The small molecule below binds the protein below.
Small molecule (SMILES): C[C@@H]1CC[C@@]2(OC1)O[C@H]1C[C@H]3[C@@H]4CC=C5C[C@@H](OCCC(CO)CO)CC[C@]5(C)[C@H]4CC[C@]3(C)[C@H]1[C@@H]2C

Binding-site contacts:
Ligand atom C78 contacts residue SER288 of chain 1.A at 4.1 Å.
Ligand atom C08 contacts residue DU01 of chain 1.N at 4.3 Å.
Ligand atom C06 contacts residue DU01 of chain 1.N at 4.2 Å.
Ligand atom C04 contacts residue DU01 of chain 1.N at 4.4 Å.
Ligand atom C01 contacts residue SER288 of chain 1.A at 3.0 Å.
Ligand atom C81 contacts residue SER288 of chain 1.A at 3.6 Å.
Ligand atom C07 contacts residue PHE41 of chain 1.G at 4.4 Å (hydrophobic).
Ligand atom O52 contacts residue DU01 of chain 1.N at 3.5 Å.
Ligand atom C14 contacts residue PHE41 of chain 1.G at 3.6 Å (hydrophobic).
Ligand atom C76 contacts residue VAL316 of chain 1.A at 3.3 Å (hydrophobic).
Ligand atom C22 contacts residue DU01 of chain 1.N at 3.9 Å.
Ligand atom C80 contacts residue LYS289 of chain 1.A at 3.7 Å.
Ligand atom C79 contacts residue DU01 of chain 1.N at 4.0 Å.
Ligand atom C15 contacts residue PHE41 of chain 1.G at 4.0 Å (hydrophobic).
Ligand atom C08 contacts residue ASP287 of chain 1.A at 4.2 Å.
Ligand atom C80 contacts residue DU01 of chain 1.N at 4.4 Å.
Ligand atom C02 contacts residue SER288 of chain 1.A at 3.9 Å.
Ligand atom C17 contacts residue ARG37 of chain 1.G at 4.3 Å.
Ligand atom C81 contacts residue DU01 of chain 1.N at 3.9 Å.
Ligand atom C11 contacts residue DU01 of chain 1.N at 4.2 Å.
Ligand atom C78 contacts residue ARG37 of chain 1.G at 3.4 Å.
Ligand atom C81 contacts residue GLY290 of chain 1.A at 3.3 Å.
Ligand atom C08 contacts residue PHE41 of chain 1.G at 4.4 Å (hydrophobic).
Ligand atom C75 contacts residue VAL316 of chain 1.A at 3.5 Å (hydrophobic).
Ligand atom C02 contacts residue DU01 of chain 1.N at 4.2 Å.
Ligand atom C01 contacts residue ARG37 of chain 1.G at 4.3 Å.
Ligand atom C51 contacts residue VAL316 of chain 1.A at 4.4 Å (hydrophobic).
Ligand atom O10 contacts residue DU01 of chain 1.N at 3.6 Å.
Ligand atom C03 contacts residue DU01 of chain 1.N at 3.6 Å.
Ligand atom C17 contacts residue DU01 of chain 1.N at 4.2 Å.
Ligand atom C18 contacts residue DU01 of chain 1.N at 4.4 Å.
Ligand atom C27 contacts residue VAL316 of chain 1.A at 4.4 Å (hydrophobic).
Ligand atom O23 contacts residue DU01 of chain 1.N at 4.4 Å.
Ligand atom C05 contacts residue DU01 of chain 1.N at 4.4 Å.
Ligand atom C20 contacts residue DU01 of chain 1.N at 4.4 Å.
Ligand atom C81 contacts residue LYS289 of chain 1.A at 4.1 Å.
Ligand atom C80 contacts residue GLY290 of chain 1.A at 3.4 Å.
Ligand atom C51 contacts residue DU01 of chain 1.N at 3.8 Å.
Ligand atom C08 contacts residue ILE286 of chain 1.A at 3.2 Å (hydrophobic).
Ligand atom C80 contacts residue SER288 of chain 1.A at 3.3 Å.

Sequence of chain 1.A:
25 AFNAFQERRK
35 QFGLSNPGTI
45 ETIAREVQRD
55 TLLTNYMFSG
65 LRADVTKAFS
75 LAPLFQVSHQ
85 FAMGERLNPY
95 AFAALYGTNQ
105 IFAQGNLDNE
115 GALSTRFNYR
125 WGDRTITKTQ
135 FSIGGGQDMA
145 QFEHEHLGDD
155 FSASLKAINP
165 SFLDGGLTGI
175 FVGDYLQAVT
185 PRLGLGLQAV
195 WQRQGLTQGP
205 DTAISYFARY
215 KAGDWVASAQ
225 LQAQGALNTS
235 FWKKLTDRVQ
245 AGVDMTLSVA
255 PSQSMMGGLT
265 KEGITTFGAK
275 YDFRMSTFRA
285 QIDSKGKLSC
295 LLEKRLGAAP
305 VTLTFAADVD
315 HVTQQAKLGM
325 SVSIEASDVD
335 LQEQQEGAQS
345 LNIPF

Sequence of chain 1.G:
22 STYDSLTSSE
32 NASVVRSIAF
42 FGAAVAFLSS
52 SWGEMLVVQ